This small molecule binds to this protein.
Small molecule (SMILES): CCN(CC)C(=S)S

Binding-site contacts:
Ligand atom S1 contacts residue SER300 of chain 1.A at 2.5 Å (h-bond).
Ligand atom C1 contacts residue ASP238 of chain 1.A at 3.9 Å.
Ligand atom N1 contacts residue SER300 of chain 1.A at 4.1 Å.
Ligand atom C2 contacts residue ASP238 of chain 1.A at 4.2 Å.
Ligand atom C4 contacts residue ASP238 of chain 1.A at 3.5 Å.
Ligand atom C3 contacts residue SER300 of chain 1.A at 4.2 Å.
Ligand atom N1 contacts residue ASP238 of chain 1.A at 4.4 Å.
Ligand atom C1 contacts residue SER300 of chain 1.A at 3.4 Å.
Ligand atom S2 contacts residue ASP238 of chain 1.A at 2.5 Å (salt-bridge).
Ligand atom S2 contacts residue SER300 of chain 1.A at 4.2 Å.
Ligand atom C4 contacts residue LEU240 of chain 1.A at 3.3 Å (hydrophobic).

Sequence of chain 1.A:
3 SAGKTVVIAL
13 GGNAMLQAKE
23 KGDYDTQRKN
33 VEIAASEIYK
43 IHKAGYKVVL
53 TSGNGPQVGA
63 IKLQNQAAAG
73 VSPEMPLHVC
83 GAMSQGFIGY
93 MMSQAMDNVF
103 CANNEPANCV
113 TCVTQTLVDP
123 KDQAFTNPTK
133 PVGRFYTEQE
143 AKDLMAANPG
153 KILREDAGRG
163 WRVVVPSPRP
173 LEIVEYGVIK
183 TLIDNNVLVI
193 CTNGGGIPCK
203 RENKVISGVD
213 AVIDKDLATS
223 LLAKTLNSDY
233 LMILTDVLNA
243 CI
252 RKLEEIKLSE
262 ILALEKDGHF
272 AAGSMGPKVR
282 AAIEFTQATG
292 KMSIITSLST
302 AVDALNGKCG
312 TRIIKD